Sequence of chain 1.C:
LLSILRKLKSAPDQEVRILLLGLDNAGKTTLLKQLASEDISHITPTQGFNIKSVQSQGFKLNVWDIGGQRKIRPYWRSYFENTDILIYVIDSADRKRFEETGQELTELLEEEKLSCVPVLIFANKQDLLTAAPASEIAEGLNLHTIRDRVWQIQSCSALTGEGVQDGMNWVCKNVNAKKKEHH

This protein binds this small molecule.
Small molecule (SMILES): Nc1nc2c(ncn2[C@@H]2O[C@H](CO[P](=O)(O)O[P](=O)(O)NP(=O)(O)O)[C@@H](O)[C@H]2O)c(=O)[nH]1

Binding-site contacts:
Ligand atom O2A contacts residue THR30 of chain 1.C at 2.7 Å (h-bond).
Ligand atom N3B contacts residue LYS28 of chain 1.C at 3.6 Å.
Ligand atom O2B contacts residue MG1 of chain 1.S at 2.3 Å.
Ligand atom O1A contacts residue ILE43 of chain 1.C at 3.2 Å.
Ligand atom C4' contacts residue ASN25 of chain 1.C at 3.3 Å.
Ligand atom O1G contacts residue LYS28 of chain 1.C at 2.7 Å (salt-bridge).
Ligand atom PB contacts residue GLY27 of chain 1.C at 3.6 Å.
Ligand atom PB contacts residue LYS28 of chain 1.C at 3.6 Å.
Ligand atom O6 contacts residue ASP127 of chain 1.C at 3.3 Å (salt-bridge).
Ligand atom C2 contacts residue LEU159 of chain 1.C at 3.6 Å (hydrophobic).
Ligand atom O1B contacts residue ALA26 of chain 1.C at 3.4 Å (h-bond).
Ligand atom O6 contacts residue ALA158 of chain 1.C at 2.9 Å (h-bond).
Ligand atom O1G contacts residue GLY67 of chain 1.C at 3.4 Å.
Ligand atom C6 contacts residue ASP127 of chain 1.C at 3.4 Å.
Ligand atom O1B contacts residue GLY27 of chain 1.C at 3.0 Å (h-bond).
Ligand atom N7 contacts residue ASN124 of chain 1.C at 3.2 Å (h-bond).
Ligand atom O2G contacts residue PRO45 of chain 1.C at 3.4 Å.
Ligand atom O6 contacts residue LYS125 of chain 1.C at 3.5 Å.
Ligand atom O2A contacts residue GLY27 of chain 1.C at 3.3 Å.
Ligand atom PB contacts residue MG1 of chain 1.S at 3.5 Å.
Ligand atom N1 contacts residue ASP127 of chain 1.C at 2.7 Å (salt-bridge).
Ligand atom N7 contacts residue ALA158 of chain 1.C at 3.6 Å.
Ligand atom O2G contacts residue THR46 of chain 1.C at 2.5 Å (h-bond).
Ligand atom O3A contacts residue GLY27 of chain 1.C at 3.0 Å (h-bond).
Ligand atom C5' contacts residue ASN25 of chain 1.C at 3.3 Å.
Ligand atom N3B contacts residue ASN25 of chain 1.C at 2.9 Å (h-bond).
Ligand atom O2B contacts residue THR29 of chain 1.C at 2.5 Å (h-bond).
Ligand atom O3G contacts residue ASP24 of chain 1.C at 3.6 Å.
Ligand atom O6 contacts residue LEU159 of chain 1.C at 3.1 Å (h-bond).
Ligand atom N2 contacts residue ASP127 of chain 1.C at 3.0 Å (salt-bridge).
Ligand atom N2 contacts residue LEU128 of chain 1.C at 3.1 Å.
Ligand atom O6 contacts residue ASN124 of chain 1.C at 3.1 Å (h-bond).
Ligand atom O2G contacts residue MG1 of chain 1.S at 2.2 Å.
Ligand atom O1B contacts residue LYS28 of chain 1.C at 2.6 Å (salt-bridge).
Ligand atom O6 contacts residue SER157 of chain 1.C at 3.1 Å (h-bond).
Ligand atom O1G contacts residue GLY68 of chain 1.C at 2.7 Å (h-bond).
Ligand atom PG contacts residue MG1 of chain 1.S at 3.0 Å.
Ligand atom O1G contacts residue MG1 of chain 1.S at 2.9 Å.
Ligand atom C6 contacts residue LEU159 of chain 1.C at 3.6 Å (hydrophobic).
Ligand atom O4' contacts residue LYS125 of chain 1.C at 3.0 Å (salt-bridge).